Binding-site contacts:
Ligand atom C7 contacts residue PRO277 of chain 1.C at 4.1 Å (hydrophobic).
Ligand atom C2 contacts residue ASN278 of chain 1.C at 3.9 Å.
Ligand atom C8 contacts residue ARG262 of chain 1.C at 4.2 Å.
Ligand atom O5 contacts residue ASN278 of chain 1.C at 4.2 Å.
Ligand atom C1 contacts residue ASN278 of chain 1.C at 3.1 Å.
Ligand atom O7 contacts residue PRO277 of chain 1.C at 4.4 Å.
Ligand atom C7 contacts residue ASN278 of chain 1.C at 4.5 Å.
Ligand atom C8 contacts residue PRO277 of chain 1.C at 3.6 Å (hydrophobic).
Ligand atom N2 contacts residue ASN278 of chain 1.C at 3.5 Å (h-bond).

Sequence of chain 1.C:
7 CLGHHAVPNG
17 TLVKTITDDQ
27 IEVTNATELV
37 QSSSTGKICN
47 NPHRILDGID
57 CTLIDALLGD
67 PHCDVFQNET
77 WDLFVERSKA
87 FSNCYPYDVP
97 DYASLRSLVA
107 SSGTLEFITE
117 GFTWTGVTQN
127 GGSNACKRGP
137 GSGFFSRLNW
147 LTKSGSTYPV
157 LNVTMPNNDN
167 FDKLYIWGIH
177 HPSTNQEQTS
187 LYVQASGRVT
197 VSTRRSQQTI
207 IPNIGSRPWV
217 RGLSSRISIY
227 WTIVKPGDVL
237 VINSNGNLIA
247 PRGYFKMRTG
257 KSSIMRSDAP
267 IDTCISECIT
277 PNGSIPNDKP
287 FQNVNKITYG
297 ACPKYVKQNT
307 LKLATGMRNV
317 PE

The small molecule below binds the protein below.
Small molecule (SMILES): CC(=O)N[C@@H]1[C@@H](O)[C@H](O)[C@@H](CO)O[C@H]1O